Binding-site contacts:
Ligand atom C8 contacts residue GLU41 of chain 1.C at 4.1 Å.
Ligand atom O7 contacts residue SER60 of chain 1.C at 4.3 Å.
Ligand atom C8 contacts residue VAL52 of chain 1.C at 4.4 Å (hydrophobic).
Ligand atom N2 contacts residue ASN54 of chain 1.C at 4.5 Å.
Ligand atom O7 contacts residue ASN59 of chain 1.C at 3.0 Å (h-bond).
Ligand atom C1 contacts residue ASN54 of chain 1.C at 4.4 Å.
Ligand atom O7 contacts residue VAL52 of chain 1.C at 3.8 Å.
Ligand atom C7 contacts residue SER61 of chain 1.C at 3.2 Å.
Ligand atom C1 contacts residue ASN59 of chain 1.C at 1.4 Å.
Ligand atom C7 contacts residue ASN59 of chain 1.C at 3.8 Å.
Ligand atom C4 contacts residue ASN59 of chain 1.C at 4.2 Å.
Ligand atom O7 contacts residue SER61 of chain 1.C at 2.6 Å (h-bond).
Ligand atom C5 contacts residue ASN59 of chain 1.C at 3.6 Å.
Ligand atom C3 contacts residue ASN59 of chain 1.C at 3.8 Å.
Ligand atom N2 contacts residue ASN59 of chain 1.C at 3.1 Å (h-bond).
Ligand atom C2 contacts residue ASN59 of chain 1.C at 2.4 Å.
Ligand atom N2 contacts residue SER61 of chain 1.C at 4.4 Å.
Ligand atom O5 contacts residue ASN59 of chain 1.C at 2.4 Å (h-bond).
Ligand atom C8 contacts residue SER61 of chain 1.C at 3.4 Å.

Sequence of chain 1.C:
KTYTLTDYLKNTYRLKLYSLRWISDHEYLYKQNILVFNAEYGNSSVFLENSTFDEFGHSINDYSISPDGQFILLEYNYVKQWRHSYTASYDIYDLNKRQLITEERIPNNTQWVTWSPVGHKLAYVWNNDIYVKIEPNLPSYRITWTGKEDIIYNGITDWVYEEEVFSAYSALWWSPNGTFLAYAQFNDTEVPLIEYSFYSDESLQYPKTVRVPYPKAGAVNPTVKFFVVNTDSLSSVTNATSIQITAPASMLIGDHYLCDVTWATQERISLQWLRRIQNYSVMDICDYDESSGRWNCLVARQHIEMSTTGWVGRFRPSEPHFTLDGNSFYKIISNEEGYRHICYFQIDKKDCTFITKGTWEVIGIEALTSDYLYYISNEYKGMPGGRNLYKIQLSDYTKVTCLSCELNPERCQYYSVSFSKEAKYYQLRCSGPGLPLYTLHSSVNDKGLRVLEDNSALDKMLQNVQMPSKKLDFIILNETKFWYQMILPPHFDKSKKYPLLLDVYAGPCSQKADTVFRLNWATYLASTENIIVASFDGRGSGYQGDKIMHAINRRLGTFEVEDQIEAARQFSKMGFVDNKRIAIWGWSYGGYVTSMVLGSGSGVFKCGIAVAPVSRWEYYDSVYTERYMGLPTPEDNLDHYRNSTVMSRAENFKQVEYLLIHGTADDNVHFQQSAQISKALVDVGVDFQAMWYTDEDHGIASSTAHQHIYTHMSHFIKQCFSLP

This small molecule binds to this protein.
Small molecule (SMILES): CC(=O)N[C@@H]1[C@@H](O)[C@H](O)[C@@H](CO)O[C@H]1O